Sequence of chain 1.A:
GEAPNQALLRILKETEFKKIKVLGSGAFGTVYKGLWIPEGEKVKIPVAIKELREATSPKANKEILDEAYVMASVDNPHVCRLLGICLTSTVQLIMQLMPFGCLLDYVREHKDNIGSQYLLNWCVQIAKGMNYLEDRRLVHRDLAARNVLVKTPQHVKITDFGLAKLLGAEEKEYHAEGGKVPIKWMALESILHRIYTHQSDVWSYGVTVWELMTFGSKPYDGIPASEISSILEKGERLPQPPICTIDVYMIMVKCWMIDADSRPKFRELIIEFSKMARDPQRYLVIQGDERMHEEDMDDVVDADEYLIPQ

Binding-site contacts:
Ligand atom CBK contacts residue MET102 of chain 1.A at 3.4 Å (hydrophobic).
Ligand atom C2 contacts residue LEU101 of chain 1.A at 3.8 Å (hydrophobic).
Ligand atom CAJ contacts residue LEU27 of chain 1.A at 3.7 Å (hydrophobic).
Ligand atom CBK contacts residue GLY105 of chain 1.A at 3.5 Å.
Ligand atom CAP contacts residue CYS106 of chain 1.A at 1.8 Å (hydrophobic).
Ligand atom CAK contacts residue GLY105 of chain 1.A at 3.6 Å.
Ligand atom OBA contacts residue GLY105 of chain 1.A at 3.6 Å.
Ligand atom C6 contacts residue LEU153 of chain 1.A at 3.8 Å (hydrophobic).
Ligand atom CBJ contacts residue GLY105 of chain 1.A at 3.5 Å.
Ligand atom CAQ contacts residue ARG150 of chain 1.A at 3.4 Å.
Ligand atom N3 contacts residue LEU27 of chain 1.A at 3.7 Å.
Ligand atom C6 contacts residue MET102 of chain 1.A at 3.8 Å (hydrophobic).
Ligand atom CBH contacts residue GLY105 of chain 1.A at 3.6 Å.
Ligand atom OBB contacts residue VAL35 of chain 1.A at 3.7 Å.
Ligand atom N1 contacts residue LEU101 of chain 1.A at 3.6 Å.
Ligand atom CAH contacts residue LEU27 of chain 1.A at 3.6 Å (hydrophobic).
Ligand atom NAZ contacts residue MET102 of chain 1.A at 2.8 Å (h-bond).
Ligand atom CAO contacts residue GLY105 of chain 1.A at 3.5 Å.
Ligand atom CBJ contacts residue LEU27 of chain 1.A at 3.9 Å (hydrophobic).
Ligand atom CAA contacts residue LEU101 of chain 1.A at 3.9 Å (hydrophobic).
Ligand atom CAP contacts residue ASP109 of chain 1.A at 2.9 Å.
Ligand atom N1 contacts residue MET102 of chain 1.A at 3.1 Å (h-bond).
Ligand atom CL5 contacts residue ALA52 of chain 1.A at 3.9 Å.
Ligand atom CBJ contacts residue MET102 of chain 1.A at 3.5 Å (hydrophobic).
Ligand atom C6 contacts residue GLN100 of chain 1.A at 3.8 Å.
Ligand atom CAJ contacts residue VAL35 of chain 1.A at 3.5 Å (hydrophobic).
Ligand atom CAL contacts residue GLY105 of chain 1.A at 3.6 Å.
Ligand atom C6 contacts residue ALA52 of chain 1.A at 3.6 Å (hydrophobic).
Ligand atom CAH contacts residue GLY28 of chain 1.A at 3.3 Å.
Ligand atom CAQ contacts residue CYS106 of chain 1.A at 2.8 Å (hydrophobic).
Ligand atom C5 contacts residue LEU153 of chain 1.A at 3.9 Å (hydrophobic).
Ligand atom NAZ contacts residue LEU101 of chain 1.A at 3.5 Å.
Ligand atom C2 contacts residue MET102 of chain 1.A at 3.8 Å (hydrophobic).
Ligand atom CAJ contacts residue GLY28 of chain 1.A at 3.9 Å.
Ligand atom C5 contacts residue ALA52 of chain 1.A at 3.6 Å (hydrophobic).
Ligand atom OBA contacts residue MET102 of chain 1.A at 2.7 Å (h-bond).
Ligand atom OBA contacts residue LEU101 of chain 1.A at 3.5 Å.
Ligand atom CAA contacts residue PRO103 of chain 1.A at 3.8 Å (hydrophobic).
Ligand atom OBA contacts residue PRO103 of chain 1.A at 3.8 Å.
Ligand atom CL5 contacts residue MET99 of chain 1.A at 3.6 Å.

The protein below binds the small molecule below.
Small molecule (SMILES): C=CC(=O)Nc1cccc(Oc2nc(Nc3ccc(N4CCN(C)CC4)cc3OC)ncc2Cl)c1